Sequence of chain 1.D:
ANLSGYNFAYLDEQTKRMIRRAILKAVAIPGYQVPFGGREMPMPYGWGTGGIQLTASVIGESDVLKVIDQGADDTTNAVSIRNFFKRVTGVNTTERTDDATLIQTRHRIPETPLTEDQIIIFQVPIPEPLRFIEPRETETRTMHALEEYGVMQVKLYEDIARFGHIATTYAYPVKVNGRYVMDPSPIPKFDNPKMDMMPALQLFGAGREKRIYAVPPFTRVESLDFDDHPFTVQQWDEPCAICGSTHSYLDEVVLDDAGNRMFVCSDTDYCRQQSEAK

Sequence of chain 1.C:
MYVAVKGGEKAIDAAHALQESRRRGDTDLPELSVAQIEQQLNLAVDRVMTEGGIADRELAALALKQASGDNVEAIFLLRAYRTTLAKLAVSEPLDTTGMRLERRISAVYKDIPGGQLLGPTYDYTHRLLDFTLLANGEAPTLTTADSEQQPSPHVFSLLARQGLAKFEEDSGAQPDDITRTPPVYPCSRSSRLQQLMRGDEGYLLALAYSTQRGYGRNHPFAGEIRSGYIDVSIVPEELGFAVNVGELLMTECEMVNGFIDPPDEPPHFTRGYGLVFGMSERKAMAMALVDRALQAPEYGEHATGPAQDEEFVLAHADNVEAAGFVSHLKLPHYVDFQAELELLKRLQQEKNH

Binding-site contacts:
Ligand atom O06 contacts residue GLY47 of chain 1.D at 3.6 Å (h-bond).
Ligand atom C05 contacts residue HIS328 of chain 1.C at 3.2 Å.
Ligand atom C04 contacts residue ARG107 of chain 1.D at 3.5 Å.
Ligand atom O11 contacts residue ARG107 of chain 1.D at 2.8 Å (salt-bridge).
Ligand atom C01 contacts residue VAL125 of chain 1.D at 3.4 Å (hydrophobic).
Ligand atom P08 contacts residue HIS108 of chain 1.D at 3.3 Å.
Ligand atom C03 contacts residue GLY47 of chain 1.D at 3.2 Å.
Ligand atom O07 contacts residue HIS328 of chain 1.C at 3.0 Å (h-bond).
Ligand atom P14 contacts residue THR50 of chain 1.D at 3.4 Å.
Ligand atom O13 contacts residue TRP48 of chain 1.D at 3.5 Å (h-bond).
Ligand atom O16 contacts residue GLY49 of chain 1.D at 3.4 Å.
Ligand atom O13 contacts residue GLY49 of chain 1.D at 3.0 Å (h-bond).
Ligand atom O10 contacts residue ARG107 of chain 1.D at 2.5 Å (salt-bridge).
Ligand atom C05 contacts residue GLY47 of chain 1.D at 2.9 Å.
Ligand atom O09 contacts residue PRO187 of chain 1.D at 3.4 Å.
Ligand atom O16 contacts residue GLY208 of chain 1.D at 3.2 Å (h-bond).
Ligand atom O11 contacts residue ZN1 of chain 1.K at 2.5 Å.
Ligand atom O09 contacts residue PRO126 of chain 1.D at 3.1 Å.
Ligand atom O12 contacts residue ARG107 of chain 1.D at 3.2 Å.
Ligand atom O09 contacts residue HIS108 of chain 1.D at 2.8 Å (h-bond).
Ligand atom O11 contacts residue HIS333 of chain 1.C at 2.7 Å (h-bond).
Ligand atom O16 contacts residue GLY51 of chain 1.D at 2.7 Å (h-bond).
Ligand atom O06 contacts residue PRO126 of chain 1.D at 3.1 Å.
Ligand atom P14 contacts residue GLY49 of chain 1.D at 3.6 Å.
Ligand atom O13 contacts residue GLY47 of chain 1.D at 3.2 Å.
Ligand atom O16 contacts residue THR50 of chain 1.D at 3.0 Å (h-bond).
Ligand atom O15 contacts residue TRP48 of chain 1.D at 3.3 Å (h-bond).
Ligand atom C02 contacts residue PRO126 of chain 1.D at 3.5 Å (hydrophobic).
Ligand atom O12 contacts residue GLN124 of chain 1.D at 3.4 Å (h-bond).
Ligand atom O11 contacts residue HIS108 of chain 1.D at 3.1 Å.
Ligand atom O11 contacts residue HIS328 of chain 1.C at 3.3 Å (h-bond).
Ligand atom O15 contacts residue GLY47 of chain 1.D at 2.7 Å (h-bond).
Ligand atom O17 contacts residue GLY47 of chain 1.D at 3.5 Å (h-bond).
Ligand atom O15 contacts residue THR50 of chain 1.D at 2.6 Å (h-bond).
Ligand atom P08 contacts residue ARG107 of chain 1.D at 3.5 Å.
Ligand atom C04 contacts residue GLY47 of chain 1.D at 2.9 Å.
Ligand atom O17 contacts residue ARG209 of chain 1.D at 3.0 Å (salt-bridge).
Ligand atom P14 contacts residue GLY47 of chain 1.D at 3.4 Å.
Ligand atom O15 contacts residue GLY49 of chain 1.D at 3.2 Å (h-bond).
Ligand atom O07 contacts residue PRO126 of chain 1.D at 3.2 Å.

A protein and the small-molecule ligand that binds it are described below.
Small molecule (SMILES): O=P(O)(O)OC[C@H]1O[C@@H]2OP(=O)(O)O[C@@H]2[C@@H]1O